Sequence of chain 1.B:
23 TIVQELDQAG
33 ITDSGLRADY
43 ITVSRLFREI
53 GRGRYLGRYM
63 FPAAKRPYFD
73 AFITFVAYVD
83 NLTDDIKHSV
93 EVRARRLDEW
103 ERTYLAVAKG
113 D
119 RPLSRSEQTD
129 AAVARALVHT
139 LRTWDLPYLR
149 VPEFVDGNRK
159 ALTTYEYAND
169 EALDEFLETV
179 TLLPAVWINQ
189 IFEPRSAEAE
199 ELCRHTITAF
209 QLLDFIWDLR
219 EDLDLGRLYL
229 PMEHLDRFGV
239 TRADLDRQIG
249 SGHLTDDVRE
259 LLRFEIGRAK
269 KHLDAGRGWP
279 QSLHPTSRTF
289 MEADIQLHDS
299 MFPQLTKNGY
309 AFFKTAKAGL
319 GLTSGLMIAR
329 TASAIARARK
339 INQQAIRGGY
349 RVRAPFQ

Binding-site contacts:
Ligand atom NAG contacts residue ILE205 of chain 1.B at 3.5 Å.
Ligand atom CAI contacts residue 83B1 of chain 1.J at 4.1 Å.
Ligand atom OAN contacts residue HIS296 of chain 1.B at 4.1 Å.
Ligand atom CAB contacts residue GLN209 of chain 1.B at 3.7 Å.
Ligand atom CAI contacts residue PHE208 of chain 1.B at 4.0 Å (hydrophobic).
Ligand atom OAT contacts residue ALA183 of chain 1.B at 3.5 Å (h-bond).
Ligand atom CAP contacts residue ILE186 of chain 1.B at 3.9 Å (hydrophobic).
Ligand atom CAB contacts residue 83B1 of chain 1.J at 3.9 Å.
Ligand atom CAC contacts residue 83B1 of chain 1.J at 3.8 Å.
Ligand atom CAH contacts residue ILE205 of chain 1.B at 3.9 Å (hydrophobic).
Ligand atom CAA contacts residue PHE208 of chain 1.B at 3.8 Å (hydrophobic).
Ligand atom CAM contacts residue 83B1 of chain 1.J at 4.0 Å.
Ligand atom CAF contacts residue 83B1 of chain 1.J at 3.8 Å.
Ligand atom OAT contacts residue VAL78 of chain 1.B at 3.9 Å.
Ligand atom CAP contacts residue PHE190 of chain 1.B at 3.9 Å (hydrophobic).
Ligand atom OAO contacts residue ASP292 of chain 1.B at 2.6 Å (salt-bridge).
Ligand atom OAN contacts residue PHE208 of chain 1.B at 3.4 Å.
Ligand atom CAL contacts residue ASP292 of chain 1.B at 3.3 Å.
Ligand atom OAO contacts residue PHE288 of chain 1.B at 3.4 Å.
Ligand atom CAL contacts residue 83B1 of chain 1.J at 3.7 Å.
Ligand atom OAT contacts residue PHE74 of chain 1.B at 4.0 Å.
Ligand atom CAC contacts residue GLN209 of chain 1.B at 3.5 Å.
Ligand atom CAD contacts residue 83B1 of chain 1.J at 3.6 Å.
Ligand atom OAT contacts residue PRO182 of chain 1.B at 3.4 Å.
Ligand atom CAD contacts residue ILE205 of chain 1.B at 4.0 Å (hydrophobic).
Ligand atom CAM contacts residue ASP292 of chain 1.B at 3.3 Å.
Ligand atom OAN contacts residue 83B1 of chain 1.J at 4.1 Å.
Ligand atom CAE contacts residue PHE208 of chain 1.B at 4.1 Å (hydrophobic).
Ligand atom OAO contacts residue MET289 of chain 1.B at 3.8 Å.
Ligand atom CAQ contacts residue ALA183 of chain 1.B at 4.0 Å (hydrophobic).
Ligand atom OAO contacts residue 83B1 of chain 1.J at 3.5 Å.
Ligand atom CAA contacts residue 83B1 of chain 1.J at 3.6 Å.
Ligand atom CAK contacts residue ILE205 of chain 1.B at 3.9 Å (hydrophobic).
Ligand atom CAF contacts residue PHE208 of chain 1.B at 3.6 Å (hydrophobic).
Ligand atom OAN contacts residue ASP292 of chain 1.B at 2.7 Å (salt-bridge).
Ligand atom CAJ contacts residue ILE205 of chain 1.B at 3.8 Å (hydrophobic).
Ligand atom CAS contacts residue ILE75 of chain 1.B at 3.5 Å (hydrophobic).
Ligand atom NAG contacts residue 83B1 of chain 1.J at 4.0 Å.
Ligand atom CAE contacts residue 83B1 of chain 1.J at 3.9 Å.
Ligand atom CAM contacts residue PHE208 of chain 1.B at 3.6 Å (hydrophobic).

The protein below binds the small molecule below.
Small molecule (SMILES): CC1=C(C[C@@H](C)O)c2[nH]c3ccccc3c2C(=O)C1=O